This protein binds this small molecule.
Small molecule (SMILES): CC(=O)N[C@@H]1[C@@H](O)[C@H](O)[C@@H](CO)O[C@H]1O

Binding-site contacts:
Ligand atom C7 contacts residue ASN19 of chain 1.A at 4.0 Å.
Ligand atom C5 contacts residue ASN19 of chain 1.A at 3.1 Å.
Ligand atom O7 contacts residue VAL20 of chain 1.A at 4.3 Å.
Ligand atom N2 contacts residue ASN19 of chain 1.A at 3.4 Å (h-bond).
Ligand atom O5 contacts residue ASN19 of chain 1.A at 2.3 Å (h-bond).
Ligand atom C8 contacts residue ASN19 of chain 1.A at 3.7 Å.
Ligand atom C6 contacts residue ASN19 of chain 1.A at 3.0 Å.
Ligand atom C6 contacts residue THR62 of chain 1.A at 4.2 Å.
Ligand atom O7 contacts residue ASN19 of chain 1.A at 4.3 Å.
Ligand atom O7 contacts residue SER21 of chain 1.A at 4.0 Å.
Ligand atom C1 contacts residue ASN19 of chain 1.A at 1.4 Å.
Ligand atom C8 contacts residue VAL20 of chain 1.A at 4.3 Å (hydrophobic).
Ligand atom C2 contacts residue ASN19 of chain 1.A at 2.5 Å.
Ligand atom C4 contacts residue ASN19 of chain 1.A at 3.8 Å.
Ligand atom C7 contacts residue SER21 of chain 1.A at 4.4 Å.
Ligand atom C8 contacts residue SER21 of chain 1.A at 3.9 Å.
Ligand atom O6 contacts residue THR62 of chain 1.A at 3.5 Å (h-bond).
Ligand atom O6 contacts residue ASN19 of chain 1.A at 2.7 Å (h-bond).
Ligand atom C3 contacts residue ASN19 of chain 1.A at 3.7 Å.
Ligand atom C8 contacts residue GLU24 of chain 1.A at 4.3 Å.

Sequence of chain 1.A:
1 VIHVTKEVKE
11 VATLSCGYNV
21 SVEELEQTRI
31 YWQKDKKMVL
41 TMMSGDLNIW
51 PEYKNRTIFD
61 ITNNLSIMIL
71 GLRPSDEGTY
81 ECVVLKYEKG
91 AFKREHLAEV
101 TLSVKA